Binding-site contacts:
Ligand atom N10 contacts residue PHE110 of chain 2.A at 3.8 Å.
Ligand atom O19 contacts residue LEU183 of chain 2.A at 3.1 Å.
Ligand atom C4 contacts residue GLY106 of chain 2.A at 3.8 Å.
Ligand atom C11 contacts residue PHE110 of chain 2.A at 3.8 Å (hydrophobic).
Ligand atom O21 contacts residue PHE184 of chain 2.A at 3.3 Å.
Ligand atom C2 contacts residue TYR148 of chain 2.A at 3.6 Å (hydrophobic).
Ligand atom C18 contacts residue ASN179 of chain 2.A at 3.8 Å.
Ligand atom C9 contacts residue TRP207 of chain 2.A at 3.8 Å (hydrophobic).
Ligand atom O22 contacts residue THR149 of chain 2.A at 2.8 Å (h-bond).
Ligand atom C20 contacts residue PHE184 of chain 2.A at 3.0 Å (hydrophobic).
Ligand atom O21 contacts residue GLU180 of chain 2.A at 3.6 Å.
Ligand atom C6 contacts residue THR149 of chain 2.A at 3.6 Å.
Ligand atom C4 contacts residue TRP103 of chain 2.A at 3.8 Å (hydrophobic).
Ligand atom O25 contacts residue MET102 of chain 2.A at 2.7 Å (h-bond).
Ligand atom C4 contacts residue ILE107 of chain 2.A at 3.7 Å (hydrophobic).
Ligand atom C20 contacts residue GLU180 of chain 2.A at 3.8 Å.
Ligand atom C18 contacts residue LEU183 of chain 2.A at 3.7 Å (hydrophobic).
Ligand atom C3 contacts residue TRP103 of chain 2.A at 3.6 Å (hydrophobic).
Ligand atom C11 contacts residue ASN179 of chain 2.A at 3.7 Å.
Ligand atom C5 contacts residue GLY106 of chain 2.A at 3.8 Å.
Ligand atom C1 contacts residue THR149 of chain 2.A at 3.3 Å.
Ligand atom C11 contacts residue ASN176 of chain 2.A at 3.8 Å.
Ligand atom O21 contacts residue TRP138 of chain 2.A at 3.1 Å.
Ligand atom C18 contacts residue PHE110 of chain 2.A at 3.5 Å (hydrophobic).
Ligand atom O24 contacts residue TRP103 of chain 2.A at 3.5 Å.
Ligand atom O22 contacts residue TRP145 of chain 2.A at 3.5 Å (h-bond).
Ligand atom O25 contacts residue TRP103 of chain 2.A at 3.5 Å.
Ligand atom C17 contacts residue LEU183 of chain 2.A at 3.8 Å (hydrophobic).
Ligand atom C14 contacts residue ASN176 of chain 2.A at 3.6 Å.
Ligand atom C5 contacts residue ILE107 of chain 2.A at 3.7 Å (hydrophobic).
Ligand atom O22 contacts residue ASN176 of chain 2.A at 2.8 Å (h-bond).
Ligand atom N10 contacts residue ASN176 of chain 2.A at 3.1 Å (h-bond).
Ligand atom C15 contacts residue MET142 of chain 2.A at 3.5 Å (hydrophobic).
Ligand atom C1 contacts residue TYR148 of chain 2.A at 3.8 Å (hydrophobic).
Ligand atom N23 contacts residue TRP103 of chain 2.A at 3.4 Å.
Ligand atom C7 contacts residue THR149 of chain 2.A at 3.7 Å.
Ligand atom O12 contacts residue ASN179 of chain 2.A at 2.8 Å (h-bond).
Ligand atom C9 contacts residue ASN176 of chain 2.A at 3.8 Å.
Ligand atom O24 contacts residue VAL152 of chain 2.A at 3.7 Å.
Ligand atom O25 contacts residue GLY106 of chain 2.A at 3.8 Å.

Sequence of chain 2.A:
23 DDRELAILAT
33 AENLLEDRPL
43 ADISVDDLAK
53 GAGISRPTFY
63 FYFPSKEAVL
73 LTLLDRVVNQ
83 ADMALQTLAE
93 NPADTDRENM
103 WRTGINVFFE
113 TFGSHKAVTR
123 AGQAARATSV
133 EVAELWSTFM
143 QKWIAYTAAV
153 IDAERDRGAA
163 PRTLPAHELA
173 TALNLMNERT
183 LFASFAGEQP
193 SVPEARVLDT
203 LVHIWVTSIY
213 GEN

This small molecule binds to this protein.
Small molecule (SMILES): O=C(NC[C@H](O)c1ccc([N+](=O)[O-])cc1)c1ccc2c(c1)OCO2